Sequence of chain 2.A:
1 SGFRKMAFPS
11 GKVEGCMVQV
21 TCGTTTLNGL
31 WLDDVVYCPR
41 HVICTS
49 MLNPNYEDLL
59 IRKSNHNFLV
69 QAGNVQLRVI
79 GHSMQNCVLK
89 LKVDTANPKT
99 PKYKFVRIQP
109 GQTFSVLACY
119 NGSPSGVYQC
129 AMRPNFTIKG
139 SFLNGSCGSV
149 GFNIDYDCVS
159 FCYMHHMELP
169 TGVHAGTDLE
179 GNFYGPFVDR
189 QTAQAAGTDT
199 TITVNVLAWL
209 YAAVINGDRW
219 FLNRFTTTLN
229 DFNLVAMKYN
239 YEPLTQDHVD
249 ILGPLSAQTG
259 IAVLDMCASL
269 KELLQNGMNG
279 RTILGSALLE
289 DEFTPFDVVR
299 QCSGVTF

Binding-site contacts:
Ligand atom C40 contacts residue CYS145 of chain 2.A at 2.7 Å (hydrophobic).
Ligand atom C22 contacts residue HIS164 of chain 2.A at 3.7 Å.
Ligand atom C32 contacts residue LEU167 of chain 2.A at 3.6 Å (hydrophobic).
Ligand atom C17 contacts residue GLN189 of chain 2.A at 3.6 Å.
Ligand atom O22 contacts residue GLU166 of chain 2.A at 2.9 Å (salt-bridge).
Ligand atom C51 contacts residue ASN142 of chain 2.A at 3.5 Å.
Ligand atom O25 contacts residue GLU166 of chain 2.A at 3.3 Å (salt-bridge).
Ligand atom C34 contacts residue ASP187 of chain 2.A at 3.5 Å.
Ligand atom C36 contacts residue HIS164 of chain 2.A at 3.6 Å.
Ligand atom C26 contacts residue ASN142 of chain 2.A at 3.6 Å.
Ligand atom C42 contacts residue CYS145 of chain 2.A at 3.0 Å (hydrophobic).
Ligand atom C13 contacts residue GLY143 of chain 2.A at 3.7 Å.
Ligand atom C14 contacts residue GLY143 of chain 2.A at 3.6 Å.
Ligand atom O41 contacts residue GLY143 of chain 2.A at 2.8 Å (h-bond).
Ligand atom O48 contacts residue HIS172 of chain 2.A at 3.5 Å.
Ligand atom O48 contacts residue PHE140 of chain 2.A at 3.4 Å.
Ligand atom C57 contacts residue CYS145 of chain 2.A at 1.8 Å (hydrophobic).
Ligand atom N49 contacts residue GLU166 of chain 2.A at 3.4 Å (salt-bridge).
Ligand atom C47 contacts residue HIS163 of chain 2.A at 3.7 Å.
Ligand atom N38 contacts residue HIS164 of chain 2.A at 2.8 Å (h-bond).
Ligand atom N38 contacts residue CYS145 of chain 2.A at 3.0 Å (h-bond).
Ligand atom C30 contacts residue ASP187 of chain 2.A at 3.7 Å.
Ligand atom C34 contacts residue HIS41 of chain 2.A at 3.7 Å.
Ligand atom C54 contacts residue ASN142 of chain 2.A at 3.3 Å.
Ligand atom O48 contacts residue HIS163 of chain 2.A at 2.6 Å (h-bond).
Ligand atom O22 contacts residue MET165 of chain 2.A at 3.3 Å.
Ligand atom O41 contacts residue SER144 of chain 2.A at 3.2 Å (h-bond).
Ligand atom O40 contacts residue CYS145 of chain 2.A at 2.7 Å (h-bond).
Ligand atom C20 contacts residue HIS164 of chain 2.A at 3.4 Å.
Ligand atom C35 contacts residue GLY143 of chain 2.A at 3.6 Å.
Ligand atom C24 contacts residue GLU166 of chain 2.A at 3.5 Å.
Ligand atom O40 contacts residue HIS41 of chain 2.A at 2.7 Å (h-bond).
Ligand atom C13 contacts residue THR26 of chain 2.A at 3.4 Å.
Ligand atom C35 contacts residue CYS145 of chain 2.A at 2.7 Å (hydrophobic).
Ligand atom O41 contacts residue CYS145 of chain 2.A at 3.0 Å (h-bond).
Ligand atom C16 contacts residue MET49 of chain 2.A at 3.6 Å (hydrophobic).
Ligand atom C57 contacts residue HIS41 of chain 2.A at 3.7 Å.
Ligand atom N23 contacts residue GLU166 of chain 2.A at 3.0 Å (salt-bridge).
Ligand atom N49 contacts residue PHE140 of chain 2.A at 3.2 Å (h-bond).
Ligand atom C25 contacts residue ASN142 of chain 2.A at 3.6 Å.

Sequence of chain 1.A:
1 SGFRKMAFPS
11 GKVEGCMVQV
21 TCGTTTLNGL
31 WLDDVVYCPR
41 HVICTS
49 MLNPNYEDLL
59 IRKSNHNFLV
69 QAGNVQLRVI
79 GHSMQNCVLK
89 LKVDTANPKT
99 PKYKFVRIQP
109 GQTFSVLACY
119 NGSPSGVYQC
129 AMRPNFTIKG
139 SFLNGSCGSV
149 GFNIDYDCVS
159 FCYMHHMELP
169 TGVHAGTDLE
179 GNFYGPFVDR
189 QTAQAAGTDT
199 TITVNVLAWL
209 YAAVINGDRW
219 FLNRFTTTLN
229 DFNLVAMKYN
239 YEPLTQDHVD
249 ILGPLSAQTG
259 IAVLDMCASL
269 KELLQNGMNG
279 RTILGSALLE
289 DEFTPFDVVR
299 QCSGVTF

A protein and the small-molecule ligand that binds it are described below.
Small molecule (SMILES): CC(C)(C)OC(=O)Nc1cccn([C@@H](CC2CC2)C(=O)N[C@@H](C[C@@H]2CCNC2=O)[C@@H](O)C(=O)NCc2ccccc2)c1=O